Binding-site contacts:
Ligand atom C1 contacts residue GLU263 of chain 1.A at 3.4 Å.
Ligand atom C3 contacts residue ASN264 of chain 1.A at 3.8 Å.
Ligand atom O7 contacts residue ASN264 of chain 1.A at 3.6 Å (h-bond).
Ligand atom O5 contacts residue GLU263 of chain 1.A at 3.6 Å.
Ligand atom C5 contacts residue GLU263 of chain 1.A at 4.0 Å.
Ligand atom C4 contacts residue ASN264 of chain 1.A at 4.2 Å.
Ligand atom C5 contacts residue ASN264 of chain 1.A at 3.7 Å.
Ligand atom C2 contacts residue ASN264 of chain 1.A at 2.4 Å.
Ligand atom C1 contacts residue ASN264 of chain 1.A at 1.4 Å.
Ligand atom C7 contacts residue ASN264 of chain 1.A at 3.4 Å.
Ligand atom N2 contacts residue ASN264 of chain 1.A at 2.8 Å (h-bond).
Ligand atom C8 contacts residue ASN264 of chain 1.A at 4.4 Å.
Ligand atom O5 contacts residue ASN264 of chain 1.A at 2.4 Å (h-bond).
Ligand atom O7 contacts residue GLU263 of chain 1.A at 3.9 Å.

A protein and the small-molecule ligand that binds it are described below.
Small molecule (SMILES): CC(=O)N[C@@H]1[C@@H](O)[C@H](O)[C@@H](CO)O[C@H]1O

Sequence of chain 1.A:
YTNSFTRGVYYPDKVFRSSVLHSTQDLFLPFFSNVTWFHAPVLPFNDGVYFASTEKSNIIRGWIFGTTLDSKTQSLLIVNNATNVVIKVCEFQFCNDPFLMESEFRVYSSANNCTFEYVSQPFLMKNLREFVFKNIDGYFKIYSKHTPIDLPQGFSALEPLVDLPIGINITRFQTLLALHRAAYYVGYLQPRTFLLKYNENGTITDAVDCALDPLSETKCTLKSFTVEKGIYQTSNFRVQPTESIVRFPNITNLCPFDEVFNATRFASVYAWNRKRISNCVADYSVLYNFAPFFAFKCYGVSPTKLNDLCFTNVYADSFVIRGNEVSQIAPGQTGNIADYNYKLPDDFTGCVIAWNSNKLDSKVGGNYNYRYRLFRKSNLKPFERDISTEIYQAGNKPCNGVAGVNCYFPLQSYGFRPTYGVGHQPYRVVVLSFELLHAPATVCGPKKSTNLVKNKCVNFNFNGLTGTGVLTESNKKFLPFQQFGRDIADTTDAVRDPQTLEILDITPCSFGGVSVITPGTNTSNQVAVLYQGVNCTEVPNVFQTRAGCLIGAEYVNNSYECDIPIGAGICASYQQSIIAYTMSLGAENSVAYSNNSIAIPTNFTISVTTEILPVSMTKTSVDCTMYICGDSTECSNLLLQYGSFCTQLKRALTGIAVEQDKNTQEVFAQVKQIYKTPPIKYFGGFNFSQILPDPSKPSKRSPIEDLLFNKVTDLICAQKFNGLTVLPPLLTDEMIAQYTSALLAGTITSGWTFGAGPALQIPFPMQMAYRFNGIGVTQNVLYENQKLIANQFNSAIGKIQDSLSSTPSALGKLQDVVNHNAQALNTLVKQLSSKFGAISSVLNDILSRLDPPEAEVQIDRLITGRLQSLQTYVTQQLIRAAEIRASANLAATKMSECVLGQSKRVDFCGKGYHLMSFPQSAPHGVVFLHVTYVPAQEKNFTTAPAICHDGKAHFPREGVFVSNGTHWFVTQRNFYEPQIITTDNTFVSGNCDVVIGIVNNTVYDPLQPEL